Sequence of chain 59.A:
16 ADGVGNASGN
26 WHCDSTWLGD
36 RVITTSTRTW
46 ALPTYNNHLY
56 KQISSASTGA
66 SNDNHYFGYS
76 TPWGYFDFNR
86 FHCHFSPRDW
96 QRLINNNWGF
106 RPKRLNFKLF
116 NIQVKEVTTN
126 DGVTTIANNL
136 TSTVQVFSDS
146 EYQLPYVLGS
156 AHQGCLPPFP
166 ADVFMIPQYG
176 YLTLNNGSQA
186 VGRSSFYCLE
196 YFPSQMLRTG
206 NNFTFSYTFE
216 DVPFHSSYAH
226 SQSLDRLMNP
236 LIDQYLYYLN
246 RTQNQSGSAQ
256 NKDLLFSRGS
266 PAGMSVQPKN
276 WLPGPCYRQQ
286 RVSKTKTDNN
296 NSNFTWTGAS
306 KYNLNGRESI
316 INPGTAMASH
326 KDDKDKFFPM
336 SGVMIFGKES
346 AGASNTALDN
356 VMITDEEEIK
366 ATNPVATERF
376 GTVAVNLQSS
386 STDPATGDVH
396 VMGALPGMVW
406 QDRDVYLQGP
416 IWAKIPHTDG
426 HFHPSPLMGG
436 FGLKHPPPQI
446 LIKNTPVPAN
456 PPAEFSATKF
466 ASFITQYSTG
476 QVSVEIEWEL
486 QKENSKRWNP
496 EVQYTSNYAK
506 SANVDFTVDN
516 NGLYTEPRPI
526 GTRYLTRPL

Binding-site contacts:
Ligand atom C8 contacts residue VAL217 of chain 59.A at 3.5 Å (hydrophobic).
Ligand atom N9 contacts residue GLY437 of chain 59.A at 3.3 Å (h-bond).
Ligand atom O2P contacts residue HIS426 of chain 59.A at 3.6 Å.
Ligand atom N7 contacts residue VAL217 of chain 59.A at 3.7 Å.
Ligand atom C2' contacts residue ASP216 of chain 59.A at 4.3 Å.
Ligand atom C4 contacts residue PRO218 of chain 59.A at 4.1 Å (hydrophobic).
Ligand atom C8 contacts residue GLY437 of chain 59.A at 2.8 Å.
Ligand atom O3' contacts residue GLY437 of chain 59.A at 3.9 Å.
Ligand atom N6 contacts residue SER430 of chain 59.A at 3.7 Å.
Ligand atom C2' contacts residue GLU215 of chain 59.A at 3.6 Å.
Ligand atom O5' contacts residue LYS439 of chain 59.A at 3.8 Å.
Ligand atom O3' contacts residue ILE420 of chain 59.A at 4.2 Å.
Ligand atom N6 contacts residue ASP407 of chain 59.A at 3.6 Å (salt-bridge).
Ligand atom O3' contacts residue LYS439 of chain 59.A at 3.5 Å.
Ligand atom C3' contacts residue GLU215 of chain 59.A at 3.3 Å.
Ligand atom C6 contacts residue SER430 of chain 59.A at 4.2 Å.
Ligand atom C8 contacts residue PRO429 of chain 59.A at 4.3 Å (hydrophobic).
Ligand atom O3P contacts residue LYS439 of chain 59.A at 2.9 Å.
Ligand atom N7 contacts residue PRO429 of chain 59.A at 4.3 Å.
Ligand atom N9 contacts residue VAL217 of chain 59.A at 4.4 Å.
Ligand atom C6 contacts residue HIS428 of chain 59.A at 4.2 Å.
Ligand atom O3' contacts residue GLU215 of chain 59.A at 3.5 Å (salt-bridge).
Ligand atom C5 contacts residue PRO218 of chain 59.A at 4.0 Å (hydrophobic).
Ligand atom N9 contacts residue PRO429 of chain 59.A at 4.3 Å.
Ligand atom N1 contacts residue HIS428 of chain 59.A at 3.3 Å.
Ligand atom N7 contacts residue GLY437 of chain 59.A at 3.5 Å (h-bond).
Ligand atom C2' contacts residue GLY437 of chain 59.A at 2.8 Å.
Ligand atom C6 contacts residue PRO218 of chain 59.A at 4.2 Å (hydrophobic).
Ligand atom N6 contacts residue HIS428 of chain 59.A at 4.0 Å.
Ligand atom C8 contacts residue PRO218 of chain 59.A at 4.2 Å (hydrophobic).
Ligand atom C3' contacts residue GLY437 of chain 59.A at 3.9 Å.
Ligand atom N3 contacts residue PRO429 of chain 59.A at 4.4 Å.
Ligand atom N9 contacts residue PRO218 of chain 59.A at 4.2 Å.
Ligand atom N7 contacts residue PRO218 of chain 59.A at 4.0 Å.
Ligand atom O1P contacts residue HIS426 of chain 59.A at 2.7 Å (h-bond).
Ligand atom C2 contacts residue HIS428 of chain 59.A at 3.8 Å.
Ligand atom O1P contacts residue LYS439 of chain 59.A at 2.6 Å.
Ligand atom P contacts residue HIS426 of chain 59.A at 3.9 Å.
Ligand atom P contacts residue LYS439 of chain 59.A at 3.3 Å.
Ligand atom C1' contacts residue GLY437 of chain 59.A at 3.3 Å.

A small-molecule ligand and the protein it binds are described below.
Small molecule (SMILES): Nc1ncnc2c1ncn2[C@@H]1C[C@@H](O)[C@@H](COP(=O)(O)O)O1